A protein and the small-molecule ligand that binds it are described below.
Small molecule (SMILES): Nc1nc(=O)c2ncn([C@@H]3O[C@H](CO)[C@@H](O[P](=O)(O)OC[C@H]4O[C@@H](n5cnc6c(N)ncnc65)[C@H](O)[C@@H]4O)[C@H]3O)c2[nH]1

Sequence of chain 1.D:
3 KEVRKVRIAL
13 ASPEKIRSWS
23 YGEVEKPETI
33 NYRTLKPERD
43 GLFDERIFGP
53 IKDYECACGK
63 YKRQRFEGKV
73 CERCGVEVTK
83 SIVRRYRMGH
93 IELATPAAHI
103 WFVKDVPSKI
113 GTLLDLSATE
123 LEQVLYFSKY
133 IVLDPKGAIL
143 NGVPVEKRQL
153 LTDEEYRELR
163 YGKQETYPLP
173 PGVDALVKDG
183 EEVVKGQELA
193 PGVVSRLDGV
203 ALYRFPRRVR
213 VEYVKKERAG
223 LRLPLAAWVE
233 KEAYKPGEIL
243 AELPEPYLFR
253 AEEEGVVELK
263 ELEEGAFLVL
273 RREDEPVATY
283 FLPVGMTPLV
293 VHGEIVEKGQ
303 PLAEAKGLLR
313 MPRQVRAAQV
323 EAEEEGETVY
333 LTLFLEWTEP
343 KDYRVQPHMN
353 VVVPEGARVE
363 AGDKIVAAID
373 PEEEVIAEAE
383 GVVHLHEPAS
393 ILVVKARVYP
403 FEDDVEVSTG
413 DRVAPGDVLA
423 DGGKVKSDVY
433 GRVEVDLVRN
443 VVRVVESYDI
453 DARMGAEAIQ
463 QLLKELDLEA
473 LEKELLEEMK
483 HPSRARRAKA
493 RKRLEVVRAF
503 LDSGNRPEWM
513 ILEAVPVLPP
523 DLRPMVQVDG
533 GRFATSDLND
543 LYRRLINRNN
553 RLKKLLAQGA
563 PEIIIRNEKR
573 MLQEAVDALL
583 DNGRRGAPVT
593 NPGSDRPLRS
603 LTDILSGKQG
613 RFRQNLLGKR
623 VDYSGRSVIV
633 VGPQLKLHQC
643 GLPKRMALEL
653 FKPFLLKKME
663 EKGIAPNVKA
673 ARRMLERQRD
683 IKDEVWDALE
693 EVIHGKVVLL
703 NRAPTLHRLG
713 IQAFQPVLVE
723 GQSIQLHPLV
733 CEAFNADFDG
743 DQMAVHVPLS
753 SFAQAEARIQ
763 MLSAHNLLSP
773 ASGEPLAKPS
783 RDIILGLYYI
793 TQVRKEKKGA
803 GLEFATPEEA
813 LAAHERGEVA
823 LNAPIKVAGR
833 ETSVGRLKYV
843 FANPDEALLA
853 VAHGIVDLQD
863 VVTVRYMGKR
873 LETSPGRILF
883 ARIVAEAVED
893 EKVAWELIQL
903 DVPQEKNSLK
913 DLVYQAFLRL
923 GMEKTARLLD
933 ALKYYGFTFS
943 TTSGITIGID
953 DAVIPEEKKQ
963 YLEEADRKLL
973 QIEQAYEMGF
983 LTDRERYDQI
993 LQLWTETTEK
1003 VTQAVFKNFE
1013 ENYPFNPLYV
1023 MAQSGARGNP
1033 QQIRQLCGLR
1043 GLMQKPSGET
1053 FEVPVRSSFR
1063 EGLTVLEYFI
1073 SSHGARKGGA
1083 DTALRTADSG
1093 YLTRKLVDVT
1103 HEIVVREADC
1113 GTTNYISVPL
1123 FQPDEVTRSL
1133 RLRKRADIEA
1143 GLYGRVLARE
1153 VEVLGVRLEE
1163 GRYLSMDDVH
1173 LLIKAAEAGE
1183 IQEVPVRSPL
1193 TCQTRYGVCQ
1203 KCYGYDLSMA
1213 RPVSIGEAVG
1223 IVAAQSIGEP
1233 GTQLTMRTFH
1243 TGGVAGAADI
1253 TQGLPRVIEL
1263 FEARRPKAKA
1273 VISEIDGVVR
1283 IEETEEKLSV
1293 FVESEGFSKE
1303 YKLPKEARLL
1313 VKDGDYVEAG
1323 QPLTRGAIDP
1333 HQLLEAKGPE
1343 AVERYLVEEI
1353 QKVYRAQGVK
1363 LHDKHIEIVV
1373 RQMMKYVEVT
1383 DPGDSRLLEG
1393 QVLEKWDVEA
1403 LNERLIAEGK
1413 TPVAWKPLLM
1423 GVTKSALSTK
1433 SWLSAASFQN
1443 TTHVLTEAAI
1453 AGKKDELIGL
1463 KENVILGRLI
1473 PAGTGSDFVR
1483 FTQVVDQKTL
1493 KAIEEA

Sequence of chain 1.C:
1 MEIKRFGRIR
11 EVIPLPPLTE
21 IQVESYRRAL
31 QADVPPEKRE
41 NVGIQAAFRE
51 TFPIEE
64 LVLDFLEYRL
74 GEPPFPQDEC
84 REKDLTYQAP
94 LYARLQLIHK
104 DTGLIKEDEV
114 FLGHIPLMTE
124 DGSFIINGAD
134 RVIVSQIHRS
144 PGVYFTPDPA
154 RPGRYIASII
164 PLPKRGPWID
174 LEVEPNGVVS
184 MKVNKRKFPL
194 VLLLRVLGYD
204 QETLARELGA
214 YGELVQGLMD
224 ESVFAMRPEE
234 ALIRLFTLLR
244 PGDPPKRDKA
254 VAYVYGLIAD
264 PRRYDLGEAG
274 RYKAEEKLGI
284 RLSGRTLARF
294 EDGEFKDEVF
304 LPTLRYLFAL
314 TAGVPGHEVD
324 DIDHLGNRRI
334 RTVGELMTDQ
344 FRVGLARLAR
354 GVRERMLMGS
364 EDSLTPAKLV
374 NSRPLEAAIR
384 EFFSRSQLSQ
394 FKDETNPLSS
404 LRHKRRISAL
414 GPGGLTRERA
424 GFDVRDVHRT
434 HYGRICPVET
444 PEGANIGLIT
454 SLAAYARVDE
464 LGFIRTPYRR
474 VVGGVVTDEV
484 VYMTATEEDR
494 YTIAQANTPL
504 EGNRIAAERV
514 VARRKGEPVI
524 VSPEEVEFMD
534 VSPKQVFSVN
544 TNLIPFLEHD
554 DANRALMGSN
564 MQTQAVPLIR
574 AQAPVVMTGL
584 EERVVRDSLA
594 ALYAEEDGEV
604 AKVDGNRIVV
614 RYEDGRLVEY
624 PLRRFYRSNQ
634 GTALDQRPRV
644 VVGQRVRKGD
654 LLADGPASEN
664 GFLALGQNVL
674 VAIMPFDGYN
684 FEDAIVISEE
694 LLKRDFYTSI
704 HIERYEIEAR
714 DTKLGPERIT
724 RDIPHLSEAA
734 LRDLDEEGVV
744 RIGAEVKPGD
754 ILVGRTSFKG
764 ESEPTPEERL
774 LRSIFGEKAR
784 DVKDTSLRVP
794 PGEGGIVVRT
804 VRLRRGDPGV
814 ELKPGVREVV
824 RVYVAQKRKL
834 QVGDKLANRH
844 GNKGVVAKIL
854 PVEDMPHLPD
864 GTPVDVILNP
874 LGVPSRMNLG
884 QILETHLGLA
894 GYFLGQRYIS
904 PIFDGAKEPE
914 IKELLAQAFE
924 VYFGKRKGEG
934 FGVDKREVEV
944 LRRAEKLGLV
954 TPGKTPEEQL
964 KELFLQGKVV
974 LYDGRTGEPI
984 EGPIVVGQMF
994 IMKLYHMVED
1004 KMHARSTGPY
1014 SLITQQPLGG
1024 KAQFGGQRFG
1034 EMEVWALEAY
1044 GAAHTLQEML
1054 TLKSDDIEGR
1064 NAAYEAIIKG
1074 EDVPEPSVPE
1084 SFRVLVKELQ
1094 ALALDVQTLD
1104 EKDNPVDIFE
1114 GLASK

Binding-site contacts:
Ligand atom C5' contacts residue HIS999 of chain 1.C at 3.9 Å.
Ligand atom C2' contacts residue PUM1 of chain 1.R at 3.3 Å.
Ligand atom C4' contacts residue HIS999 of chain 1.C at 3.5 Å.
Ligand atom N3 contacts residue PUM1 of chain 1.R at 3.6 Å.
Ligand atom C8 contacts residue PUM1 of chain 1.R at 3.5 Å.
Ligand atom P contacts residue LYS846 of chain 1.C at 3.7 Å.
Ligand atom C6 contacts residue PUM1 of chain 1.R at 3.3 Å.
Ligand atom OP1 contacts residue LYS838 of chain 1.C at 2.9 Å (salt-bridge).
Ligand atom C2' contacts residue ASP743 of chain 1.D at 3.8 Å.
Ligand atom OP1 contacts residue ASP741 of chain 1.D at 3.8 Å.
Ligand atom C4' contacts residue MG1 of chain 1.O at 3.8 Å.
Ligand atom O2' contacts residue ASP743 of chain 1.D at 2.5 Å (salt-bridge).
Ligand atom C2 contacts residue PUM1 of chain 1.R at 3.4 Å.
Ligand atom C5 contacts residue PUM1 of chain 1.R at 3.5 Å.
Ligand atom P contacts residue LYS838 of chain 1.C at 3.7 Å.
Ligand atom O2' contacts residue ARG704 of chain 1.D at 2.6 Å (salt-bridge).
Ligand atom O5' contacts residue PUM1 of chain 1.R at 3.9 Å.
Ligand atom O3' contacts residue PUM1 of chain 1.R at 3.5 Å (h-bond).
Ligand atom C4 contacts residue PUM1 of chain 1.R at 3.7 Å.
Ligand atom O2' contacts residue PUM1 of chain 1.R at 3.3 Å (h-bond).
Ligand atom O4' contacts residue HIS999 of chain 1.C at 3.7 Å.
Ligand atom C3' contacts residue PUM1 of chain 1.R at 3.8 Å.
Ligand atom N7 contacts residue PUM1 of chain 1.R at 2.7 Å (h-bond).
Ligand atom O3' contacts residue MG1 of chain 1.O at 2.1 Å.
Ligand atom O3' contacts residue ASP743 of chain 1.D at 3.1 Å (salt-bridge).
Ligand atom C3' contacts residue MG1 of chain 1.O at 3.3 Å.
Ligand atom O2' contacts residue MG1 of chain 1.O at 3.3 Å.
Ligand atom C3' contacts residue ASP743 of chain 1.D at 3.6 Å.
Ligand atom O3' contacts residue LYS838 of chain 1.C at 3.4 Å (salt-bridge).
Ligand atom OP2 contacts residue PUM1 of chain 1.R at 3.5 Å (h-bond).
Ligand atom C2' contacts residue MG1 of chain 1.O at 3.9 Å.
Ligand atom C2' contacts residue ARG704 of chain 1.D at 3.9 Å.
Ligand atom N1 contacts residue PUM1 of chain 1.R at 3.2 Å (h-bond).
Ligand atom O5' contacts residue HIS999 of chain 1.C at 3.5 Å (h-bond).
Ligand atom O3' contacts residue ASP739 of chain 1.D at 3.9 Å.
Ligand atom O3' contacts residue ASP741 of chain 1.D at 2.9 Å (salt-bridge).
Ligand atom OP1 contacts residue LYS846 of chain 1.C at 2.7 Å (salt-bridge).
Ligand atom N6 contacts residue PUM1 of chain 1.R at 3.1 Å (h-bond).
Ligand atom O5' contacts residue GLN567 of chain 1.C at 3.6 Å (h-bond).
Ligand atom C4' contacts residue ASP743 of chain 1.D at 3.3 Å.